A protein and the small-molecule ligand that binds it are described below.
Small molecule (SMILES): CC(=O)N[C@@H]1[C@@H](O)[C@H](O)[C@@H](CO)O[C@H]1O

Binding-site contacts:
Ligand atom C4 contacts residue ASN1054 of chain 1.B at 4.2 Å.
Ligand atom C3 contacts residue GLN875 of chain 1.A at 4.4 Å.
Ligand atom C1 contacts residue GLN875 of chain 1.A at 4.1 Å.
Ligand atom C5 contacts residue ASN1054 of chain 1.B at 3.7 Å.
Ligand atom C7 contacts residue ASN1054 of chain 1.B at 3.5 Å.
Ligand atom N2 contacts residue ASN1054 of chain 1.B at 2.9 Å (h-bond).
Ligand atom O5 contacts residue ASN1054 of chain 1.B at 2.4 Å (h-bond).
Ligand atom C1 contacts residue ASN1054 of chain 1.B at 1.4 Å.
Ligand atom C5 contacts residue ALA686 of chain 1.B at 4.0 Å (hydrophobic).
Ligand atom O7 contacts residue ASN1054 of chain 1.B at 3.8 Å.
Ligand atom C8 contacts residue ASN1054 of chain 1.B at 4.4 Å.
Ligand atom C8 contacts residue GLU1052 of chain 1.B at 4.2 Å.
Ligand atom C6 contacts residue ALA686 of chain 1.B at 4.0 Å (hydrophobic).
Ligand atom O4 contacts residue ALA686 of chain 1.B at 4.0 Å.
Ligand atom C3 contacts residue ASN1054 of chain 1.B at 3.8 Å.
Ligand atom C2 contacts residue ASN1054 of chain 1.B at 2.5 Å.

Sequence of chain 1.A:
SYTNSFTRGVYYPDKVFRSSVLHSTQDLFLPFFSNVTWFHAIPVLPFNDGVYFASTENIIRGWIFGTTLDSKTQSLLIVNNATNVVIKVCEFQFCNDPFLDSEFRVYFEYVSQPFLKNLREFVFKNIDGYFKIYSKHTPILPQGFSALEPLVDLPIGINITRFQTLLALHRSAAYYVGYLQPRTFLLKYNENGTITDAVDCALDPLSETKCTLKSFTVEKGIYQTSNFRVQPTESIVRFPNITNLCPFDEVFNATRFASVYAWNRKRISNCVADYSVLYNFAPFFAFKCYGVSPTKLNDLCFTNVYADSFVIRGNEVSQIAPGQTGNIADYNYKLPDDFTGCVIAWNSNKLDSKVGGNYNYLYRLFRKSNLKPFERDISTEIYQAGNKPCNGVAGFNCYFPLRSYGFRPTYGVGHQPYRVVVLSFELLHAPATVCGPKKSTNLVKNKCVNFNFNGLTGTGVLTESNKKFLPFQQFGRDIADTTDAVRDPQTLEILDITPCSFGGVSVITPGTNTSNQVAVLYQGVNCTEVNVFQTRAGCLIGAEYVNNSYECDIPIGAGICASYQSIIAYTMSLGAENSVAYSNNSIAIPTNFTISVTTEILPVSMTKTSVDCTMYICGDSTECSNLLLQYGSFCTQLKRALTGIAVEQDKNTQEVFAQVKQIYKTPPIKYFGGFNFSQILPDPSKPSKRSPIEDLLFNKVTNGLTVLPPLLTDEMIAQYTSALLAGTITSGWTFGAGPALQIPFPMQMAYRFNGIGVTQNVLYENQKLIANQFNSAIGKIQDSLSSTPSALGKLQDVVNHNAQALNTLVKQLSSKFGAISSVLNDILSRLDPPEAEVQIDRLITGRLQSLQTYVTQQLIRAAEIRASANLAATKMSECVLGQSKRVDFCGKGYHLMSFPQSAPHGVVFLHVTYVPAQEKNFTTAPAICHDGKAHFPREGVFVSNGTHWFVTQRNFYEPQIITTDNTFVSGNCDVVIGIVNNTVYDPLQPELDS

Sequence of chain 1.B:
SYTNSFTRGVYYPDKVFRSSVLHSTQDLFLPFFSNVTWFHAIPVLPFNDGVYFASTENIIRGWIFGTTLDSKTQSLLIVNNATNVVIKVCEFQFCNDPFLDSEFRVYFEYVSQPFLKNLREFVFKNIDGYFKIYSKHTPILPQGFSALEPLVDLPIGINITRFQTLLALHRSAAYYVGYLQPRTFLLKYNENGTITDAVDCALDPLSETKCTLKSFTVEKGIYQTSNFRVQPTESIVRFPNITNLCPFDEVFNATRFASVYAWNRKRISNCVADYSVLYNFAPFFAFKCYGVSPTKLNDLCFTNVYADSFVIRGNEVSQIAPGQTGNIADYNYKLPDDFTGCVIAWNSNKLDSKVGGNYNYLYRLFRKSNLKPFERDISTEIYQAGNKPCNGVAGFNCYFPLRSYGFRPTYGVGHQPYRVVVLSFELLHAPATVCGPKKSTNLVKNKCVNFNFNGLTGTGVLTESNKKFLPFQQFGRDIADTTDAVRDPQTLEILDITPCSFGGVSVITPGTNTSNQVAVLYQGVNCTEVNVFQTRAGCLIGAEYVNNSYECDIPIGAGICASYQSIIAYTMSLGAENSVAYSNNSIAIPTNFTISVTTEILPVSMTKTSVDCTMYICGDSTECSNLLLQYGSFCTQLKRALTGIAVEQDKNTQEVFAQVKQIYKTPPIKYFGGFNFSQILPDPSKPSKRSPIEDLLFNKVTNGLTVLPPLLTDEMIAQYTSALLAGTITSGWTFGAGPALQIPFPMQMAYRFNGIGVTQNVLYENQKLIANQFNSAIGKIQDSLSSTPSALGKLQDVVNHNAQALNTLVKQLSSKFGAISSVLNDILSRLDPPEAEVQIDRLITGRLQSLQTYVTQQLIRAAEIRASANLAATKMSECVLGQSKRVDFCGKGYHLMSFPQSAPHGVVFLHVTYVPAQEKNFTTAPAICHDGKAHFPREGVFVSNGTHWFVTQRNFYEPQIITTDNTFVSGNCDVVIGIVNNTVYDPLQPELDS